Sequence of chain 1.D:
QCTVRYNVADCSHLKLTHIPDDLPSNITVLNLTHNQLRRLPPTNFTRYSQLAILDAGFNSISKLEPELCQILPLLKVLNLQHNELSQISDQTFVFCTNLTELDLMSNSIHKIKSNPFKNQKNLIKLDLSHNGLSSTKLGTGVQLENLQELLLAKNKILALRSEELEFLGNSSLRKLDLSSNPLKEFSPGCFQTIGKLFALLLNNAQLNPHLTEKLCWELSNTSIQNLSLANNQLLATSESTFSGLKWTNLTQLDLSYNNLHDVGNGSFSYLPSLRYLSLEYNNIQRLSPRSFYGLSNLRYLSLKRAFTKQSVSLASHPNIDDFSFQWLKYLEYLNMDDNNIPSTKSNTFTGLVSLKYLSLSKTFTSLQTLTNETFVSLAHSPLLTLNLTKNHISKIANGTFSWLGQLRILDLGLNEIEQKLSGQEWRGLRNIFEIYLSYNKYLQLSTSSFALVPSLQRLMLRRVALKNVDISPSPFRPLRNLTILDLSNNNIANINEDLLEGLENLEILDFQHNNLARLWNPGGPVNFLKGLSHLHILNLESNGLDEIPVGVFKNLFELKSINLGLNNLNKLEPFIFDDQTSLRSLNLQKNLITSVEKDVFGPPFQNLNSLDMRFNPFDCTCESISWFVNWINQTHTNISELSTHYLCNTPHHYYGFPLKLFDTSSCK

This protein binds this small molecule.
Small molecule (SMILES): CC(=O)N[C@@H]1[C@@H](O)[C@H](O)[C@@H](CO)O[C@H]1O

Binding-site contacts:
Ligand atom O6 contacts residue VAL144 of chain 1.D at 3.4 Å.
Ligand atom C2 contacts residue GLU147 of chain 1.D at 3.6 Å.
Ligand atom C6 contacts residue VAL144 of chain 1.D at 3.9 Å (hydrophobic).
Ligand atom C8 contacts residue ASN172 of chain 1.D at 3.7 Å.
Ligand atom C3 contacts residue ASN172 of chain 1.D at 3.8 Å.
Ligand atom C3 contacts residue GLU147 of chain 1.D at 4.4 Å.
Ligand atom O7 contacts residue GLU147 of chain 1.D at 3.5 Å (salt-bridge).
Ligand atom N2 contacts residue GLU147 of chain 1.D at 2.7 Å (salt-bridge).
Ligand atom C5 contacts residue VAL144 of chain 1.D at 4.0 Å (hydrophobic).
Ligand atom O5 contacts residue ASN172 of chain 1.D at 2.5 Å (h-bond).
Ligand atom C1 contacts residue ASN172 of chain 1.D at 1.4 Å.
Ligand atom C1 contacts residue VAL144 of chain 1.D at 4.3 Å (hydrophobic).
Ligand atom N2 contacts residue ASN172 of chain 1.D at 2.9 Å (h-bond).
Ligand atom O7 contacts residue ASN172 of chain 1.D at 4.3 Å.
Ligand atom C2 contacts residue ASN172 of chain 1.D at 2.5 Å.
Ligand atom C1 contacts residue GLU147 of chain 1.D at 3.3 Å.
Ligand atom C7 contacts residue GLU147 of chain 1.D at 3.4 Å.
Ligand atom C7 contacts residue ASN172 of chain 1.D at 3.5 Å.
Ligand atom C5 contacts residue ASN172 of chain 1.D at 3.7 Å.
Ligand atom C4 contacts residue ASN172 of chain 1.D at 4.3 Å.
Ligand atom O5 contacts residue GLU147 of chain 1.D at 4.2 Å.
Ligand atom O5 contacts residue GLY171 of chain 1.D at 4.3 Å.
Ligand atom O5 contacts residue VAL144 of chain 1.D at 3.7 Å.